Sequence of chain 2.B:
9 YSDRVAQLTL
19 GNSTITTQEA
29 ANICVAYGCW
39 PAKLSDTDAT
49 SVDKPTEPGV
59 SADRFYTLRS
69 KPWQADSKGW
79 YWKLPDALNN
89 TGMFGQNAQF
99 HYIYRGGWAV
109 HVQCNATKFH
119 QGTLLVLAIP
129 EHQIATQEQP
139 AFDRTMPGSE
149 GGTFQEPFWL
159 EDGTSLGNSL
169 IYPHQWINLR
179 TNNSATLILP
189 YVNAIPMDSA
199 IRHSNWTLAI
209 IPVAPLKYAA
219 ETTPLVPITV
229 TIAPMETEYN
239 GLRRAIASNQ

Binding-site contacts:
Ligand atom O2' contacts residue TRP38 of chain 2.B at 4.2 Å.
Ligand atom N9 contacts residue TRP38 of chain 2.B at 3.7 Å.
Ligand atom C4 contacts residue TRP38 of chain 2.B at 3.5 Å (hydrophobic).
Ligand atom C6 contacts residue TRP38 of chain 2.B at 3.6 Å (hydrophobic).
Ligand atom C1' contacts residue TRP38 of chain 2.B at 4.0 Å (hydrophobic).
Ligand atom N6 contacts residue TRP38 of chain 2.B at 4.0 Å.
Ligand atom C5 contacts residue TRP38 of chain 2.B at 3.7 Å (hydrophobic).
Ligand atom N7 contacts residue TRP38 of chain 2.B at 4.2 Å.
Ligand atom C8 contacts residue TRP38 of chain 2.B at 4.3 Å (hydrophobic).
Ligand atom C2 contacts residue TRP38 of chain 2.B at 3.1 Å (hydrophobic).
Ligand atom N3 contacts residue TRP38 of chain 2.B at 3.2 Å.
Ligand atom N1 contacts residue TRP38 of chain 2.B at 3.3 Å.

This small molecule binds to this protein.
Small molecule (SMILES): Nc1ncnc2c1ncn2[C@@H]1O[C@H](COP(=O)=O)[C@@H](O[P](=O)(O)OC[C@H]2O[C@@H](n3ccc(=O)[nH]c3=O)[C@H](O)[C@@H]2O)[C@H]1O